The protein below binds the small molecule below.
Small molecule (SMILES): C[C@@H](O)[C@H](NC(=O)[C@H](CCC(N)=O)NC(=O)[C@H](CCC(=O)O)NC(=O)[C@H](CCCN=C(N)N)NC(=O)[C@H](CCCN=C(N)N)NC(=O)[C@@H](N)CCCN=C(N)N)C(=O)N[C@@H](CC(=O)O)C(=O)N[C@@H](Cc1ccc(O)cc1)C(=O)O

Sequence of chain 1.A:
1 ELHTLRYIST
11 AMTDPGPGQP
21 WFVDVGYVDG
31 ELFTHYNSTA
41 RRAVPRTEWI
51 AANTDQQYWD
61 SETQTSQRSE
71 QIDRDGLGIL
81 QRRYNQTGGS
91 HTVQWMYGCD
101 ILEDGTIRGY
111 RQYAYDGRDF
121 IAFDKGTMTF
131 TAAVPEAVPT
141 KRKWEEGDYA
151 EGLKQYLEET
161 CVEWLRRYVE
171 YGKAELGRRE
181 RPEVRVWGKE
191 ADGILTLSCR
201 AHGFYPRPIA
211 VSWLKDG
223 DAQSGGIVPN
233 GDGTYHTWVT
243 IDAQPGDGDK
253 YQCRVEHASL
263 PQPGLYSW

Binding-site contacts:
Ligand atom CD contacts residue SER66 of chain 1.A at 3.2 Å.
Ligand atom CA contacts residue TYR7 of chain 1.A at 3.2 Å (hydrophobic).
Ligand atom C contacts residue TYR7 of chain 1.A at 3.4 Å (hydrophobic).
Ligand atom C contacts residue ARG83 of chain 1.A at 3.4 Å.
Ligand atom NE contacts residue GLU62 of chain 1.A at 2.9 Å (salt-bridge).
Ligand atom O contacts residue ARG111 of chain 1.A at 2.7 Å (salt-bridge).
Ligand atom NH2 contacts residue THR34 of chain 1.A at 2.9 Å (h-bond).
Ligand atom NE contacts residue ASP24 of chain 1.A at 3.1 Å (salt-bridge).
Ligand atom NH2 contacts residue ASP24 of chain 1.A at 3.0 Å (salt-bridge).
Ligand atom OXT contacts residue LYS143 of chain 1.A at 3.2 Å.
Ligand atom CA contacts residue TYR97 of chain 1.A at 3.3 Å (hydrophobic).
Ligand atom CG2 contacts residue TRP144 of chain 1.A at 3.2 Å (hydrophobic).
Ligand atom NH2 contacts residue SER61 of chain 1.A at 3.4 Å.
Ligand atom O contacts residue TRP144 of chain 1.A at 2.9 Å (h-bond).
Ligand atom O contacts residue ILE72 of chain 1.A at 3.4 Å.
Ligand atom CB contacts residue TYR113 of chain 1.A at 3.1 Å (hydrophobic).
Ligand atom CB contacts residue TYR97 of chain 1.A at 3.3 Å (hydrophobic).
Ligand atom O contacts residue TYR156 of chain 1.A at 2.6 Å (h-bond).
Ligand atom N contacts residue TYR97 of chain 1.A at 2.9 Å (h-bond).
Ligand atom CA contacts residue SER69 of chain 1.A at 3.4 Å.
Ligand atom O contacts residue ARG83 of chain 1.A at 2.5 Å (salt-bridge).
Ligand atom NE2 contacts residue ASP73 of chain 1.A at 2.7 Å (salt-bridge).
Ligand atom O contacts residue ARG111 of chain 1.A at 3.1 Å (salt-bridge).
Ligand atom CD contacts residue TRP164 of chain 1.A at 3.3 Å (hydrophobic).
Ligand atom OE1 contacts residue SER69 of chain 1.A at 3.2 Å.
Ligand atom NH1 contacts residue THR34 of chain 1.A at 3.0 Å (h-bond).
Ligand atom OE2 contacts residue ARG68 of chain 1.A at 2.7 Å (salt-bridge).
Ligand atom O contacts residue THR140 of chain 1.A at 2.7 Å (h-bond).
Ligand atom OH contacts residue ASP73 of chain 1.A at 2.7 Å (salt-bridge).
Ligand atom OE1 contacts residue ARG68 of chain 1.A at 2.9 Å (salt-bridge).
Ligand atom NE2 contacts residue SER69 of chain 1.A at 3.3 Å (h-bond).
Ligand atom NE contacts residue SER66 of chain 1.A at 3.1 Å (h-bond).
Ligand atom CG contacts residue GLU62 of chain 1.A at 3.2 Å.
Ligand atom N contacts residue TYR7 of chain 1.A at 2.8 Å (h-bond).
Ligand atom CB contacts residue GLU62 of chain 1.A at 3.3 Å.
Ligand atom NH1 contacts residue GLU62 of chain 1.A at 2.9 Å (salt-bridge).
Ligand atom O contacts residue LYS143 of chain 1.A at 3.0 Å (salt-bridge).
Ligand atom N contacts residue GLU62 of chain 1.A at 3.0 Å (salt-bridge).
Ligand atom CE1 contacts residue ASP73 of chain 1.A at 3.2 Å.
Ligand atom N contacts residue TYR168 of chain 1.A at 2.7 Å (h-bond).